The protein below binds the small molecule below.
Small molecule (SMILES): Nc1ncnc2c1ncn2[C@@H]1O[C@H](COP(=O)(O)OP(=O)(O)OP(O)(O)=S)[C@@H](O)[C@H]1O

Binding-site contacts:
Ligand atom O2' contacts residue VAL16 of chain 1.C at 3.1 Å (h-bond).
Ligand atom S1G contacts residue ARG154 of chain 1.D at 3.1 Å (salt-bridge).
Ligand atom O1A contacts residue GLY58 of chain 1.C at 3.2 Å.
Ligand atom O1B contacts residue MG1 of chain 1.P at 3.0 Å.
Ligand atom O2G contacts residue ARG154 of chain 1.D at 3.5 Å (salt-bridge).
Ligand atom O2' contacts residue TYR19 of chain 1.C at 3.2 Å (h-bond).
Ligand atom O2' contacts residue ARG20 of chain 1.C at 3.5 Å (salt-bridge).
Ligand atom O3B contacts residue GLY56 of chain 1.C at 2.9 Å (h-bond).
Ligand atom N6 contacts residue VAL27 of chain 1.C at 3.5 Å.
Ligand atom N7 contacts residue THR57 of chain 1.C at 3.5 Å.
Ligand atom O1A contacts residue THR60 of chain 1.C at 3.5 Å (h-bond).
Ligand atom O1A contacts residue SER61 of chain 1.C at 3.1 Å (h-bond).
Ligand atom O3' contacts residue VAL16 of chain 1.C at 3.4 Å (h-bond).
Ligand atom O2B contacts residue THR57 of chain 1.C at 3.2 Å (h-bond).
Ligand atom O2B contacts residue GLY56 of chain 1.C at 3.4 Å.
Ligand atom O3G contacts residue ASN148 of chain 1.C at 2.5 Å (h-bond).
Ligand atom C5' contacts residue ARG206 of chain 1.C at 3.5 Å.
Ligand atom N9 contacts residue MET205 of chain 1.C at 3.5 Å.
Ligand atom C8 contacts residue GLY56 of chain 1.C at 3.3 Å.
Ligand atom O1A contacts residue LYS59 of chain 1.C at 3.5 Å (salt-bridge).
Ligand atom O2G contacts residue ARG183 of chain 1.D at 3.4 Å (salt-bridge).
Ligand atom O3A contacts residue ARG206 of chain 1.C at 3.4 Å (salt-bridge).
Ligand atom O2B contacts residue GLY58 of chain 1.C at 2.6 Å (h-bond).
Ligand atom S1G contacts residue ARG206 of chain 1.C at 2.7 Å (salt-bridge).
Ligand atom N7 contacts residue GLY58 of chain 1.C at 3.3 Å.
Ligand atom O2B contacts residue LYS59 of chain 1.C at 3.2 Å (salt-bridge).
Ligand atom O1B contacts residue THR60 of chain 1.C at 2.8 Å (h-bond).
Ligand atom O3B contacts residue ARG206 of chain 1.C at 3.0 Å (salt-bridge).
Ligand atom PG contacts residue ARG206 of chain 1.C at 3.4 Å.
Ligand atom O3' contacts residue ARG20 of chain 1.C at 3.1 Å (salt-bridge).
Ligand atom C3' contacts residue SER61 of chain 1.C at 3.5 Å.
Ligand atom N1 contacts residue TYR28 of chain 1.C at 3.3 Å (h-bond).
Ligand atom S1G contacts residue ARG183 of chain 1.D at 2.7 Å (salt-bridge).
Ligand atom O2G contacts residue MG1 of chain 1.P at 2.1 Å.
Ligand atom O2A contacts residue ARG20 of chain 1.C at 2.8 Å (salt-bridge).
Ligand atom O1B contacts residue LYS59 of chain 1.C at 3.5 Å (salt-bridge).
Ligand atom N7 contacts residue GLY56 of chain 1.C at 3.4 Å (h-bond).
Ligand atom O2A contacts residue GLU158 of chain 1.D at 3.2 Å (salt-bridge).
Ligand atom O3G contacts residue LYS59 of chain 1.C at 3.2 Å (salt-bridge).
Ligand atom N6 contacts residue TYR28 of chain 1.C at 2.6 Å (h-bond).

Sequence of chain 1.C:
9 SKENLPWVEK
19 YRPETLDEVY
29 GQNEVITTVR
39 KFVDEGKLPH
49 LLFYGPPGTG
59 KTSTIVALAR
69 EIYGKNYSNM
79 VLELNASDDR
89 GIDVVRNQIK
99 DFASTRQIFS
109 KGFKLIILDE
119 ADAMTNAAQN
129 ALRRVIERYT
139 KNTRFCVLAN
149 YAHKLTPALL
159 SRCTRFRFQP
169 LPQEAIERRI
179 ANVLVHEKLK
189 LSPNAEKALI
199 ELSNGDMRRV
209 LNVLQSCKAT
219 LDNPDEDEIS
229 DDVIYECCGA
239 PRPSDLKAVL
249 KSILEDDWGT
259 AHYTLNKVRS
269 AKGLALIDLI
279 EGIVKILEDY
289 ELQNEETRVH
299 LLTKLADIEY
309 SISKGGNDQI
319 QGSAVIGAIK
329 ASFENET

Sequence of chain 1.D:
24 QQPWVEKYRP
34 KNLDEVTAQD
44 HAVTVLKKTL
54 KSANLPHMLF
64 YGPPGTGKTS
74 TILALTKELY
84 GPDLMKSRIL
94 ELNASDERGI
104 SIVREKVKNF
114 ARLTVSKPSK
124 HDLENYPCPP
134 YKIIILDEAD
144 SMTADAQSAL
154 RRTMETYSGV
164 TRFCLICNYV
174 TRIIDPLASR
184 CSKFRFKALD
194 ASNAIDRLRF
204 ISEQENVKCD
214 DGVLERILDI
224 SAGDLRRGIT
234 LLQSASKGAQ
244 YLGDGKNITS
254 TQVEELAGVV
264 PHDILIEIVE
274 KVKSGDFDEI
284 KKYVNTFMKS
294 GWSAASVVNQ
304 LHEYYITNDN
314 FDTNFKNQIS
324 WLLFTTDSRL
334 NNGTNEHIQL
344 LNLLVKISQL